Binding-site contacts:
Ligand atom N6 contacts residue VAL84 of chain 1.A at 3.1 Å (h-bond).
Ligand atom N7 contacts residue GLY83 of chain 1.A at 3.6 Å.
Ligand atom O2B contacts residue GLY83 of chain 1.A at 2.8 Å (h-bond).
Ligand atom O1B contacts residue MG1 of chain 1.C at 2.0 Å.
Ligand atom N1 contacts residue ARG44 of chain 1.A at 3.6 Å.
Ligand atom C2 contacts residue ARG44 of chain 1.A at 3.1 Å.
Ligand atom O1A contacts residue THR87 of chain 1.A at 3.6 Å.
Ligand atom N7 contacts residue VAL84 of chain 1.A at 3.0 Å.
Ligand atom C2' contacts residue GLU88 of chain 1.A at 3.7 Å.
Ligand atom C6 contacts residue VAL46 of chain 1.A at 3.7 Å (hydrophobic).
Ligand atom O2' contacts residue GLN254 of chain 1.A at 2.9 Å (h-bond).
Ligand atom C3' contacts residue GLU88 of chain 1.A at 3.6 Å.
Ligand atom C5 contacts residue ILE250 of chain 1.A at 3.6 Å (hydrophobic).
Ligand atom N3 contacts residue ILE250 of chain 1.A at 3.8 Å.
Ligand atom N7 contacts residue GLY85 of chain 1.A at 3.1 Å (h-bond).
Ligand atom C3B contacts residue THR82 of chain 1.A at 3.8 Å.
Ligand atom C4 contacts residue ILE250 of chain 1.A at 3.8 Å (hydrophobic).
Ligand atom N1 contacts residue VAL45 of chain 1.A at 3.7 Å.
Ligand atom O1B contacts residue THR87 of chain 1.A at 2.6 Å (h-bond).
Ligand atom PB contacts residue MG1 of chain 1.C at 3.2 Å.
Ligand atom O2A contacts residue THR87 of chain 1.A at 3.2 Å (h-bond).
Ligand atom N6 contacts residue VAL46 of chain 1.A at 2.8 Å (h-bond).
Ligand atom PB contacts residue GLY83 of chain 1.A at 3.6 Å.
Ligand atom PG contacts residue MG1 of chain 1.C at 3.3 Å.
Ligand atom O1G contacts residue MG1 of chain 1.C at 2.0 Å.
Ligand atom O2B contacts residue THR82 of chain 1.A at 3.7 Å.
Ligand atom C2 contacts residue ILE250 of chain 1.A at 3.7 Å (hydrophobic).
Ligand atom O2A contacts residue GLU88 of chain 1.A at 2.9 Å (salt-bridge).
Ligand atom C3B contacts residue MG1 of chain 1.C at 3.5 Å.
Ligand atom O3G contacts residue THR82 of chain 1.A at 3.0 Å.
Ligand atom C6 contacts residue ILE250 of chain 1.A at 3.7 Å (hydrophobic).
Ligand atom O2A contacts residue GLY85 of chain 1.A at 3.1 Å.
Ligand atom C5 contacts residue GLY85 of chain 1.A at 3.8 Å.
Ligand atom O3' contacts residue GLU88 of chain 1.A at 3.4 Å (salt-bridge).
Ligand atom C2 contacts residue VAL46 of chain 1.A at 3.8 Å (hydrophobic).
Ligand atom O4' contacts residue ALA290 of chain 1.A at 3.6 Å.
Ligand atom N1 contacts residue VAL46 of chain 1.A at 2.9 Å (h-bond).
Ligand atom O3A contacts residue GLY83 of chain 1.A at 3.2 Å.
Ligand atom C8 contacts residue GLY83 of chain 1.A at 3.2 Å.
Ligand atom O2A contacts residue LYS86 of chain 1.A at 3.3 Å (salt-bridge).

The small molecule below binds the protein below.
Small molecule (SMILES): Nc1ncnc2c1ncn2[C@@H]1O[C@H](CO[P](=O)(O)O[P](=O)(O)CP(=O)(O)O)[C@@H](O)[C@H]1O

Sequence of chain 1.A:
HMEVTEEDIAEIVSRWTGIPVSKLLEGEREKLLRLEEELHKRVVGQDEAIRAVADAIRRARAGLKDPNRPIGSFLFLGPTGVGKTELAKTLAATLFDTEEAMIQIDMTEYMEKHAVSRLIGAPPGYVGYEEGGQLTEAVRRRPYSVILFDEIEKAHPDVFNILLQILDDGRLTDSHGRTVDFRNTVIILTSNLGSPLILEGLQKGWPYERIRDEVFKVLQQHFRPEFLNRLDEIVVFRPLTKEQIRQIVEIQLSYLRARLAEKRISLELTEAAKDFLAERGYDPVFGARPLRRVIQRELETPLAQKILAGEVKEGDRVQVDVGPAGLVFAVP